A protein and the small-molecule ligand that binds it are described below.
Small molecule (SMILES): COc1cc(-c2cncc(-c3ccc(C4CCN(C)CC4)cc3)c2C)cc(OC)c1OC

Sequence of chain 1.A:
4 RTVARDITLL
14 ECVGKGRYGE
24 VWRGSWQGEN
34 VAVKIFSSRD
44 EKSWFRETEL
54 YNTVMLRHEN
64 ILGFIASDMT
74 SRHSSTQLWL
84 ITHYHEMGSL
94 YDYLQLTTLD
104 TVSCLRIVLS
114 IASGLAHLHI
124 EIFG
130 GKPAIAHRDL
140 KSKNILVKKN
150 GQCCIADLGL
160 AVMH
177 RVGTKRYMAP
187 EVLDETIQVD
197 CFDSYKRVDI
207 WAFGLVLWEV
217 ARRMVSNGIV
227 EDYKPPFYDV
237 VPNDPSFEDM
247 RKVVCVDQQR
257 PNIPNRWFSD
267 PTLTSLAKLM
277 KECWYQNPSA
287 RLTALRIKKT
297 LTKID

Binding-site contacts:
Ligand atom C06 contacts residue LEU145 of chain 1.A at 3.5 Å (hydrophobic).
Ligand atom C13 contacts residue VAL16 of chain 1.A at 3.9 Å (hydrophobic).
Ligand atom C29 contacts residue ASN143 of chain 1.A at 3.5 Å.
Ligand atom C32 contacts residue LEU83 of chain 1.A at 3.9 Å (hydrophobic).
Ligand atom C07 contacts residue ALA35 of chain 1.A at 3.7 Å (hydrophobic).
Ligand atom C23 contacts residue VAL16 of chain 1.A at 3.7 Å (hydrophobic).
Ligand atom C22 contacts residue TYR87 of chain 1.A at 3.5 Å (hydrophobic).
Ligand atom C11 contacts residue GLY91 of chain 1.A at 3.8 Å.
Ligand atom C04 contacts residue ALA35 of chain 1.A at 3.8 Å (hydrophobic).
Ligand atom N08 contacts residue LEU145 of chain 1.A at 3.6 Å.
Ligand atom C14 contacts residue VAL16 of chain 1.A at 3.9 Å (hydrophobic).
Ligand atom C21 contacts residue GLU89 of chain 1.A at 3.9 Å.
Ligand atom C01 contacts residue LEU83 of chain 1.A at 3.5 Å (hydrophobic).
Ligand atom C29 contacts residue LYS142 of chain 1.A at 3.4 Å.
Ligand atom C04 contacts residue VAL24 of chain 1.A at 3.8 Å (hydrophobic).
Ligand atom C29 contacts residue ALA155 of chain 1.A at 3.8 Å (hydrophobic).
Ligand atom N08 contacts residue TYR87 of chain 1.A at 3.8 Å.
Ligand atom C09 contacts residue TYR87 of chain 1.A at 3.8 Å (hydrophobic).
Ligand atom C01 contacts residue ALA35 of chain 1.A at 3.5 Å (hydrophobic).
Ligand atom O28 contacts residue ALA155 of chain 1.A at 3.8 Å.
Ligand atom C32 contacts residue ASP156 of chain 1.A at 3.7 Å.
Ligand atom C22 contacts residue VAL16 of chain 1.A at 3.6 Å (hydrophobic).
Ligand atom C09 contacts residue HIS88 of chain 1.A at 3.1 Å.
Ligand atom C24 contacts residue LEU145 of chain 1.A at 3.6 Å (hydrophobic).
Ligand atom O31 contacts residue LYS37 of chain 1.A at 3.6 Å.
Ligand atom C04 contacts residue THR85 of chain 1.A at 3.9 Å.
Ligand atom C26 contacts residue LEU145 of chain 1.A at 3.9 Å (hydrophobic).
Ligand atom C01 contacts residue LYS37 of chain 1.A at 3.5 Å.
Ligand atom C10 contacts residue LEU145 of chain 1.A at 3.5 Å (hydrophobic).
Ligand atom N08 contacts residue HIS88 of chain 1.A at 3.0 Å (h-bond).
Ligand atom C23 contacts residue TYR87 of chain 1.A at 3.4 Å (hydrophobic).
Ligand atom O02 contacts residue LYS37 of chain 1.A at 3.5 Å.
Ligand atom C12 contacts residue GLY91 of chain 1.A at 3.5 Å.
Ligand atom C01 contacts residue THR85 of chain 1.A at 3.4 Å.
Ligand atom C13 contacts residue GLY91 of chain 1.A at 3.6 Å.
Ligand atom C07 contacts residue LEU145 of chain 1.A at 3.6 Å (hydrophobic).
Ligand atom C11 contacts residue VAL16 of chain 1.A at 3.9 Å (hydrophobic).
Ligand atom C23 contacts residue HIS88 of chain 1.A at 3.8 Å.
Ligand atom C09 contacts residue LEU145 of chain 1.A at 3.6 Å (hydrophobic).
Ligand atom C25 contacts residue VAL24 of chain 1.A at 3.9 Å (hydrophobic).